Sequence of chain 1.A:
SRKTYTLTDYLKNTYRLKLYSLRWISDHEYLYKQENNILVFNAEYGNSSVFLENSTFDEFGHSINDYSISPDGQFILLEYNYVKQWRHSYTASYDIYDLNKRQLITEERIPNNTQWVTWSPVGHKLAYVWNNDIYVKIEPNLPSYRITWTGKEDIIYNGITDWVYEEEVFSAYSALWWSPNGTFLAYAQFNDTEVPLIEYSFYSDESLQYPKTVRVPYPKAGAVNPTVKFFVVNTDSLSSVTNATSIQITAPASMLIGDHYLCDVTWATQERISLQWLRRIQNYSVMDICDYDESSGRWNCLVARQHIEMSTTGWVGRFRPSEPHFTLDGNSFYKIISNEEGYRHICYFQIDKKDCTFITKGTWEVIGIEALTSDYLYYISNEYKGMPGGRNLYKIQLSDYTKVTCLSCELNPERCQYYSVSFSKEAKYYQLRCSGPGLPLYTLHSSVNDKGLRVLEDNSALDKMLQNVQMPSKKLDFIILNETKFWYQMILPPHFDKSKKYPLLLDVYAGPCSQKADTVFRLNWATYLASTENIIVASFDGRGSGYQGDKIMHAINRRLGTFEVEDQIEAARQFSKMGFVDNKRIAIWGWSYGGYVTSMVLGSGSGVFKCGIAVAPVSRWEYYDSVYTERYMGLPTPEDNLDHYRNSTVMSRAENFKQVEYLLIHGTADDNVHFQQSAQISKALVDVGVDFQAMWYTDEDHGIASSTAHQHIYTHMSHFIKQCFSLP

Binding-site contacts:
Ligand atom C7 contacts residue SER49 of chain 1.A at 3.7 Å.
Ligand atom C3 contacts residue TYR45 of chain 1.A at 3.9 Å (hydrophobic).
Ligand atom C6 contacts residue TYR45 of chain 1.A at 4.3 Å (hydrophobic).
Ligand atom C7 contacts residue SER48 of chain 1.A at 4.3 Å.
Ligand atom O3 contacts residue TYR45 of chain 1.A at 4.5 Å.
Ligand atom O7 contacts residue SER49 of chain 1.A at 3.1 Å (h-bond).
Ligand atom C3 contacts residue ASN42 of chain 1.A at 3.9 Å.
Ligand atom C1 contacts residue TYR45 of chain 1.A at 4.0 Å (hydrophobic).
Ligand atom N2 contacts residue ASN47 of chain 1.A at 2.9 Å (h-bond).
Ligand atom C5 contacts residue ASN47 of chain 1.A at 3.6 Å.
Ligand atom C1 contacts residue ASN42 of chain 1.A at 4.0 Å.
Ligand atom C5 contacts residue ASN42 of chain 1.A at 4.4 Å.
Ligand atom O7 contacts residue SER48 of chain 1.A at 3.3 Å.
Ligand atom C8 contacts residue GLU29 of chain 1.A at 4.1 Å.
Ligand atom C2 contacts residue ASN42 of chain 1.A at 4.1 Å.
Ligand atom C8 contacts residue SER49 of chain 1.A at 3.4 Å.
Ligand atom O7 contacts residue ASN47 of chain 1.A at 3.0 Å (h-bond).
Ligand atom O7 contacts residue VAL40 of chain 1.A at 4.4 Å.
Ligand atom C7 contacts residue ASN47 of chain 1.A at 3.3 Å.
Ligand atom C2 contacts residue ASN47 of chain 1.A at 2.4 Å.
Ligand atom O5 contacts residue ASN47 of chain 1.A at 2.3 Å (h-bond).
Ligand atom C4 contacts residue ASN47 of chain 1.A at 4.2 Å.
Ligand atom O5 contacts residue TYR45 of chain 1.A at 4.4 Å.
Ligand atom C5 contacts residue TYR45 of chain 1.A at 3.8 Å (hydrophobic).
Ligand atom N2 contacts residue ASN42 of chain 1.A at 3.8 Å.
Ligand atom C8 contacts residue VAL40 of chain 1.A at 4.2 Å (hydrophobic).
Ligand atom C1 contacts residue ASN47 of chain 1.A at 1.4 Å.
Ligand atom C4 contacts residue TYR45 of chain 1.A at 3.9 Å (hydrophobic).
Ligand atom C3 contacts residue ASN47 of chain 1.A at 3.7 Å.

A small-molecule ligand and the protein it binds are described below.
Small molecule (SMILES): CC(=O)N[C@H]1[C@H](O[C@H]2[C@H](O)[C@@H](NC(C)=O)CO[C@@H]2CO[C@H]2O[C@@H](C)[C@@H](O)[C@@H](O)[C@@H]2O)O[C@H](CO)[C@@H](O)[C@@H]1O